The protein below binds the small molecule below.
Small molecule (SMILES): CC1(C)[C@H]2CC(=O)[C@]1(C)C[C@H]2O

Sequence of chain 1.A:
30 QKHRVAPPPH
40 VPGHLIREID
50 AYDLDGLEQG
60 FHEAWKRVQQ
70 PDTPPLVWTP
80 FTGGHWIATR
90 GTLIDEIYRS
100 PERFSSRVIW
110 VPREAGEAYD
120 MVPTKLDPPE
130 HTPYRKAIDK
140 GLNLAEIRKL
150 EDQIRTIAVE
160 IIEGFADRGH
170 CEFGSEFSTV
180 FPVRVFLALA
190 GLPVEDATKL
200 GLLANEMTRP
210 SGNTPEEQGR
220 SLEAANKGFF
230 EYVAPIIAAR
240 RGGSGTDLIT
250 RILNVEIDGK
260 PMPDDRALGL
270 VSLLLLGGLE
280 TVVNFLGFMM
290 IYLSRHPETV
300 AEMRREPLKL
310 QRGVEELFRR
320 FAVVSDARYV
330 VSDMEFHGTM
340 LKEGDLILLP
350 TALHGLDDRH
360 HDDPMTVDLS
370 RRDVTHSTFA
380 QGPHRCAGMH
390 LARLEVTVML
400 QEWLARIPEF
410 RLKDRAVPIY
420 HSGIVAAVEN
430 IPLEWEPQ

Binding-site contacts:
Ligand atom C8 contacts residue TRP109 of chain 1.A at 4.5 Å (hydrophobic).
Ligand atom C1 contacts residue LEU275 of chain 1.A at 4.4 Å (hydrophobic).
Ligand atom O2 contacts residue TYR118 of chain 1.A at 2.8 Å (h-bond).
Ligand atom C6 contacts residue LEU272 of chain 1.A at 4.1 Å (hydrophobic).
Ligand atom C8 contacts residue VAL323 of chain 1.A at 3.7 Å (hydrophobic).
Ligand atom C5 contacts residue HEM1 of chain 1.C at 3.6 Å.
Ligand atom C3 contacts residue TYR118 of chain 1.A at 4.2 Å (hydrophobic).
Ligand atom C8 contacts residue HEM1 of chain 1.C at 4.4 Å.
Ligand atom C2 contacts residue LEU275 of chain 1.A at 4.3 Å (hydrophobic).
Ligand atom C2 contacts residue TRP109 of chain 1.A at 4.1 Å (hydrophobic).
Ligand atom O5 contacts residue HEM1 of chain 1.C at 2.7 Å.
Ligand atom C10 contacts residue LEU275 of chain 1.A at 3.9 Å (hydrophobic).
Ligand atom C6 contacts residue GLY276 of chain 1.A at 3.8 Å.
Ligand atom O2 contacts residue LEU275 of chain 1.A at 3.6 Å.
Ligand atom C2 contacts residue LEU272 of chain 1.A at 3.8 Å (hydrophobic).
Ligand atom C9 contacts residue THR280 of chain 1.A at 3.9 Å.
Ligand atom O5 contacts residue GLY276 of chain 1.A at 3.8 Å.
Ligand atom C10 contacts residue VAL424 of chain 1.A at 3.9 Å (hydrophobic).
Ligand atom C2 contacts residue TYR118 of chain 1.A at 3.8 Å (hydrophobic).
Ligand atom C4 contacts residue HEM1 of chain 1.C at 3.6 Å.
Ligand atom C3 contacts residue HEM1 of chain 1.C at 3.8 Å.
Ligand atom C3 contacts residue THR123 of chain 1.A at 3.9 Å.
Ligand atom C3 contacts residue LEU272 of chain 1.A at 4.0 Å (hydrophobic).
Ligand atom C10 contacts residue THR207 of chain 1.A at 4.0 Å.
Ligand atom C6 contacts residue LEU275 of chain 1.A at 4.2 Å (hydrophobic).
Ligand atom C10 contacts residue TRP109 of chain 1.A at 3.9 Å (hydrophobic).
Ligand atom C6 contacts residue THR280 of chain 1.A at 4.4 Å.
Ligand atom O5 contacts residue THR280 of chain 1.A at 3.8 Å.
Ligand atom O2 contacts residue LEU272 of chain 1.A at 3.6 Å.
Ligand atom C5 contacts residue LEU272 of chain 1.A at 4.2 Å (hydrophobic).
Ligand atom C5 contacts residue GLY276 of chain 1.A at 4.2 Å.
Ligand atom C9 contacts residue VAL323 of chain 1.A at 3.5 Å (hydrophobic).
Ligand atom C8 contacts residue ASP325 of chain 1.A at 4.0 Å.
Ligand atom C9 contacts residue VAL424 of chain 1.A at 4.0 Å (hydrophobic).
Ligand atom O2 contacts residue TRP109 of chain 1.A at 3.4 Å.
Ligand atom C9 contacts residue HEM1 of chain 1.C at 4.2 Å.